Sequence of chain 1.A:
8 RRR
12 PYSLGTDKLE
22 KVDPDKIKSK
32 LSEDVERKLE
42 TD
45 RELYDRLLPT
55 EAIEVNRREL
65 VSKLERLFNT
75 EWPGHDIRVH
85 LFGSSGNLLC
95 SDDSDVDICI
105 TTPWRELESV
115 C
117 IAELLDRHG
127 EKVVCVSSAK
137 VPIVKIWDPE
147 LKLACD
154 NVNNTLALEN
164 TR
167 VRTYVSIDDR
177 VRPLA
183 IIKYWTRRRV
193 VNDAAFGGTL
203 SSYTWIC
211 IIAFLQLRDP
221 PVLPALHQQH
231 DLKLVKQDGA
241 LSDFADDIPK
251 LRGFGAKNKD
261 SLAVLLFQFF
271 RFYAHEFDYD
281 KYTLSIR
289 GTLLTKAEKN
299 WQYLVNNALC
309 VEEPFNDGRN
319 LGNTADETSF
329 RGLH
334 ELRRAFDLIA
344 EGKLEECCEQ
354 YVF

The small molecule below binds the protein below.
Small molecule (SMILES): Nc1ccn([C@@H]2O[C@H](COP(=O)(O)CP(=O)(O)OP(=O)(O)O)[C@@H](O)[C@H]2O)c(=O)n1

Binding-site contacts:
Ligand atom O2B contacts residue ILE208 of chain 1.A at 3.3 Å.
Ligand atom N4 contacts residue ARG317 of chain 1.A at 3.4 Å (salt-bridge).
Ligand atom O3B contacts residue LYS185 of chain 1.A at 3.3 Å (salt-bridge).
Ligand atom O2B contacts residue SER88 of chain 1.A at 3.2 Å.
Ligand atom O3B contacts residue CA1 of chain 1.B at 3.6 Å.
Ligand atom C2' contacts residue ASN163 of chain 1.A at 3.2 Å.
Ligand atom C5 contacts residue TYR205 of chain 1.A at 3.6 Å (hydrophobic).
Ligand atom O2B contacts residue ASN91 of chain 1.A at 3.5 Å (h-bond).
Ligand atom O2G contacts residue SER88 of chain 1.A at 2.8 Å (h-bond).
Ligand atom O4' contacts residue PHE86 of chain 1.A at 3.5 Å.
Ligand atom O2' contacts residue PHE86 of chain 1.A at 3.5 Å.
Ligand atom O1B contacts residue ASP101 of chain 1.A at 3.4 Å (salt-bridge).
Ligand atom O1G contacts residue CA1 of chain 1.B at 2.3 Å.
Ligand atom O2 contacts residue ASN163 of chain 1.A at 3.0 Å (h-bond).
Ligand atom O1B contacts residue GLY87 of chain 1.A at 3.6 Å.
Ligand atom O1B contacts residue CA1 of chain 1.B at 2.4 Å.
Ligand atom O3' contacts residue THR164 of chain 1.A at 3.1 Å (h-bond).
Ligand atom O2' contacts residue ALA160 of chain 1.A at 3.0 Å (h-bond).
Ligand atom N4 contacts residue LEU319 of chain 1.A at 3.2 Å.
Ligand atom O2G contacts residue SER98 of chain 1.A at 3.7 Å.
Ligand atom PG contacts residue LYS185 of chain 1.A at 3.5 Å.
Ligand atom O2A contacts residue CA1 of chain 1.B at 2.4 Å.
Ligand atom O3B contacts residue SER204 of chain 1.A at 3.2 Å.
Ligand atom O1A contacts residue TYR205 of chain 1.A at 3.0 Å (h-bond).
Ligand atom O2' contacts residue ASN163 of chain 1.A at 2.5 Å (h-bond).
Ligand atom O1B contacts residue SER88 of chain 1.A at 2.8 Å (h-bond).
Ligand atom C4' contacts residue PHE86 of chain 1.A at 3.6 Å (hydrophobic).
Ligand atom O3' contacts residue GLY87 of chain 1.A at 3.4 Å.
Ligand atom O1A contacts residue SER204 of chain 1.A at 3.4 Å (h-bond).
Ligand atom O1G contacts residue ASP99 of chain 1.A at 3.1 Å (salt-bridge).
Ligand atom O2' contacts residue THR164 of chain 1.A at 3.1 Å (h-bond).
Ligand atom PB contacts residue CA1 of chain 1.B at 3.5 Å.
Ligand atom O3G contacts residue SER204 of chain 1.A at 2.7 Å (h-bond).
Ligand atom C1 contacts residue TYR205 of chain 1.A at 3.5 Å (hydrophobic).
Ligand atom N3 contacts residue TYR205 of chain 1.A at 3.5 Å.
Ligand atom C4 contacts residue TYR205 of chain 1.A at 3.5 Å (hydrophobic).
Ligand atom O2G contacts residue LYS185 of chain 1.A at 2.7 Å (salt-bridge).
Ligand atom PG contacts residue CA1 of chain 1.B at 3.5 Å.
Ligand atom C5' contacts residue ASP101 of chain 1.A at 3.4 Å.
Ligand atom O2B contacts residue LYS185 of chain 1.A at 3.0 Å (salt-bridge).